Binding-site contacts:
Ligand atom C3 contacts residue ASN123 of chain 1.A at 3.8 Å.
Ligand atom C5 contacts residue ASN123 of chain 1.A at 3.1 Å.
Ligand atom C4 contacts residue ASN123 of chain 1.A at 4.1 Å.
Ligand atom C6 contacts residue GLN268 of chain 1.A at 3.1 Å.
Ligand atom O6 contacts residue VAL137 of chain 1.A at 4.5 Å.
Ligand atom C5 contacts residue GLN268 of chain 1.A at 4.0 Å.
Ligand atom O6 contacts residue ALA157 of chain 1.A at 4.3 Å.
Ligand atom N2 contacts residue ASN123 of chain 1.A at 3.1 Å (h-bond).
Ligand atom C6 contacts residue ASN123 of chain 1.A at 4.2 Å.
Ligand atom C6 contacts residue ALA127 of chain 1.A at 4.3 Å (hydrophobic).
Ligand atom O6 contacts residue GLN268 of chain 1.A at 2.7 Å (h-bond).
Ligand atom O6 contacts residue ASN123 of chain 1.A at 4.0 Å.
Ligand atom O7 contacts residue ASN123 of chain 1.A at 4.3 Å.
Ligand atom C6 contacts residue VAL137 of chain 1.A at 4.2 Å (hydrophobic).
Ligand atom O5 contacts residue GLN268 of chain 1.A at 3.8 Å.
Ligand atom O7 contacts residue LYS269 of chain 1.A at 4.2 Å.
Ligand atom O5 contacts residue ASN123 of chain 1.A at 2.3 Å (h-bond).
Ligand atom C1 contacts residue ASN123 of chain 1.A at 1.5 Å.
Ligand atom C2 contacts residue ASN123 of chain 1.A at 2.8 Å.
Ligand atom C7 contacts residue ASN123 of chain 1.A at 4.1 Å.

Sequence of chain 1.A:
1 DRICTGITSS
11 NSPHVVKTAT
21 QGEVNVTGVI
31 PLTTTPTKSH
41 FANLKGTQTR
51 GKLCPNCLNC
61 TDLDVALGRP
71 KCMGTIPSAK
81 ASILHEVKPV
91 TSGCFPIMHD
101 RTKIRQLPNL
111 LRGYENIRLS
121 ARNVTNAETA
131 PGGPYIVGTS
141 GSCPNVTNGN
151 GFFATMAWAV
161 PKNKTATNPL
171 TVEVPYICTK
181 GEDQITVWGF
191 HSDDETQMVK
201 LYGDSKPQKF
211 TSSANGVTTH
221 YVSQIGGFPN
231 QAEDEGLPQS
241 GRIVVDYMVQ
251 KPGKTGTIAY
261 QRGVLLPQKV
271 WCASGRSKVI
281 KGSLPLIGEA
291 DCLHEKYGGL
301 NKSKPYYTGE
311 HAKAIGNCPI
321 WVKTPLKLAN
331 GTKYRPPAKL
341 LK

A protein and the small-molecule ligand that binds it are described below.
Small molecule (SMILES): CC(=O)N[C@@H]1[C@@H](O)[C@H](O)[C@@H](CO)O[C@H]1O